A small-molecule ligand and the protein it binds are described below.
Small molecule (SMILES): CC(=O)N[C@@H]1[C@@H](O)[C@H](O)[C@@H](CO)O[C@H]1O

Binding-site contacts:
Ligand atom C2 contacts residue MET151 of chain 21.B at 4.0 Å (hydrophobic).
Ligand atom C3 contacts residue MET151 of chain 21.B at 4.1 Å (hydrophobic).
Ligand atom C3 contacts residue ASN154 of chain 21.B at 3.9 Å.
Ligand atom C4 contacts residue MET151 of chain 21.B at 3.5 Å (hydrophobic).
Ligand atom C1 contacts residue MET151 of chain 21.B at 4.2 Å (hydrophobic).
Ligand atom C7 contacts residue ASN154 of chain 21.B at 3.4 Å.
Ligand atom O3 contacts residue MET151 of chain 21.B at 4.2 Å.
Ligand atom N2 contacts residue ASN154 of chain 21.B at 2.9 Å.
Ligand atom C5 contacts residue ASN154 of chain 21.B at 3.7 Å.
Ligand atom C4 contacts residue ASN154 of chain 21.B at 4.2 Å.
Ligand atom C1 contacts residue ASN154 of chain 21.B at 1.4 Å.
Ligand atom O4 contacts residue MET151 of chain 21.B at 4.4 Å.
Ligand atom C8 contacts residue ASN154 of chain 21.B at 3.0 Å.
Ligand atom O5 contacts residue MET151 of chain 21.B at 3.7 Å.
Ligand atom C2 contacts residue ASN154 of chain 21.B at 2.5 Å.
Ligand atom O5 contacts residue ASN154 of chain 21.B at 2.4 Å (h-bond).
Ligand atom O7 contacts residue ASN154 of chain 21.B at 4.3 Å.
Ligand atom C5 contacts residue MET151 of chain 21.B at 4.1 Å (hydrophobic).

Sequence of chain 21.B:
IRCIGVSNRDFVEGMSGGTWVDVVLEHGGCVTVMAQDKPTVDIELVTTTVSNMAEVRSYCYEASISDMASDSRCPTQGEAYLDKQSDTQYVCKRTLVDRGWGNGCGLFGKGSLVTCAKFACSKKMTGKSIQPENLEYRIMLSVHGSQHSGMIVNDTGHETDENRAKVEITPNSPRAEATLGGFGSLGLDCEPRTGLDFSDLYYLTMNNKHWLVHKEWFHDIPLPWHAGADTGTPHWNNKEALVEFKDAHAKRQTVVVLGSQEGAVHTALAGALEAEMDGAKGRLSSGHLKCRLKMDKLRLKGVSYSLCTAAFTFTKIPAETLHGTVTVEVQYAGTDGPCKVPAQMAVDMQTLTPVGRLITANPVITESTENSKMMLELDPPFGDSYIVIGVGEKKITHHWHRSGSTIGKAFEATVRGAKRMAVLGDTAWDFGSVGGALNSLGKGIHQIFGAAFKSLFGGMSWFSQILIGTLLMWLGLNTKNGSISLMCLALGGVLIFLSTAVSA